Binding-site contacts:
Ligand atom O1B contacts residue THR525 of chain 1.D at 3.1 Å (h-bond).
Ligand atom O2G contacts residue GLY521 of chain 1.D at 2.8 Å.
Ligand atom O2A contacts residue GLY523 of chain 1.D at 3.0 Å.
Ligand atom S1G contacts residue ASN624 of chain 1.D at 2.8 Å (h-bond).
Ligand atom O2B contacts residue LYS524 of chain 1.D at 3.5 Å (salt-bridge).
Ligand atom O3A contacts residue GLY523 of chain 1.D at 3.1 Å (h-bond).
Ligand atom C8 contacts residue ALA685 of chain 1.D at 3.5 Å (hydrophobic).
Ligand atom N3 contacts residue LEU526 of chain 1.D at 3.5 Å.
Ligand atom O1B contacts residue MG1 of chain 1.R at 3.4 Å.
Ligand atom PG contacts residue ARG766 of chain 1.C at 3.7 Å.
Ligand atom O2A contacts residue LEU526 of chain 1.D at 3.2 Å.
Ligand atom O3G contacts residue ARG766 of chain 1.C at 3.5 Å (salt-bridge).
Ligand atom N1 contacts residue ILE479 of chain 1.D at 3.4 Å.
Ligand atom C8 contacts residue GLY521 of chain 1.D at 3.2 Å.
Ligand atom S1G contacts residue GLY521 of chain 1.D at 3.6 Å.
Ligand atom O2B contacts residue PRO520 of chain 1.D at 3.5 Å.
Ligand atom O3B contacts residue MG1 of chain 1.R at 2.5 Å.
Ligand atom O2A contacts residue THR525 of chain 1.D at 3.5 Å (h-bond).
Ligand atom O4' contacts residue ALA685 of chain 1.D at 3.5 Å.
Ligand atom N9 contacts residue GLY684 of chain 1.D at 3.7 Å.
Ligand atom O2B contacts residue GLY521 of chain 1.D at 2.4 Å (h-bond).
Ligand atom PG contacts residue MG1 of chain 1.R at 3.5 Å.
Ligand atom O2A contacts residue LYS524 of chain 1.D at 3.6 Å (salt-bridge).
Ligand atom S1G contacts residue ARG766 of chain 1.C at 2.9 Å (salt-bridge).
Ligand atom O1A contacts residue MG1 of chain 1.R at 2.6 Å.
Ligand atom C4 contacts residue LEU526 of chain 1.D at 3.6 Å (hydrophobic).
Ligand atom O3G contacts residue ARG635 of chain 1.C at 3.0 Å.
Ligand atom O1A contacts residue THR525 of chain 1.D at 2.8 Å (h-bond).
Ligand atom O2B contacts residue CYS522 of chain 1.D at 3.3 Å (h-bond).
Ligand atom O2' contacts residue THR688 of chain 1.D at 3.0 Å (h-bond).
Ligand atom N7 contacts residue CYS522 of chain 1.D at 3.6 Å.
Ligand atom O3A contacts residue LYS524 of chain 1.D at 3.5 Å (salt-bridge).
Ligand atom N7 contacts residue GLY523 of chain 1.D at 3.5 Å (h-bond).
Ligand atom O1B contacts residue LYS524 of chain 1.D at 3.2 Å.
Ligand atom N1 contacts residue GLY480 of chain 1.D at 3.2 Å (h-bond).
Ligand atom PB contacts residue MG1 of chain 1.R at 3.5 Å.
Ligand atom N6 contacts residue GLY480 of chain 1.D at 3.0 Å (h-bond).
Ligand atom C8 contacts residue GLY684 of chain 1.D at 3.4 Å.
Ligand atom C2 contacts residue ASP478 of chain 1.D at 3.7 Å.
Ligand atom O3G contacts residue MG1 of chain 1.R at 3.4 Å.

Sequence of chain 1.D:
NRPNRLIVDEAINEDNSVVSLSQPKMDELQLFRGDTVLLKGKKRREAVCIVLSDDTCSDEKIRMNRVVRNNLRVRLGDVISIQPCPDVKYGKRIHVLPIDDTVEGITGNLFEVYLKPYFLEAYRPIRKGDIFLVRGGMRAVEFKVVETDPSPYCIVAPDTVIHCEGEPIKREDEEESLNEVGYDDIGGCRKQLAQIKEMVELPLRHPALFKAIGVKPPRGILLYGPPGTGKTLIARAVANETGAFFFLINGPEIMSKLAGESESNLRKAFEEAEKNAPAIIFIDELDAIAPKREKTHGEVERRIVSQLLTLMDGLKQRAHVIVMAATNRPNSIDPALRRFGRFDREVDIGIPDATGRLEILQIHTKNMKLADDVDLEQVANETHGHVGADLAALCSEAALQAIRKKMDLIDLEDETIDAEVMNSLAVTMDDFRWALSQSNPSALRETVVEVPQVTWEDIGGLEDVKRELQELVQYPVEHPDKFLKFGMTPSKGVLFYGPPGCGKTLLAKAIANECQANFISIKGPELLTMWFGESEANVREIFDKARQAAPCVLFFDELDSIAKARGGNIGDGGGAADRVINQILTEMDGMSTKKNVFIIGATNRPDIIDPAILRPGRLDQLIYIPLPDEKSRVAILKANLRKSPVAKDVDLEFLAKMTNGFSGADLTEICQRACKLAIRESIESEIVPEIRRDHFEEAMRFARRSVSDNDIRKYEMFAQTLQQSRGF

A small-molecule ligand and the protein it binds are described below.
Small molecule (SMILES): Nc1ncnc2c1ncn2[C@@H]1O[C@H](COP(=O)(O)OP(=O)(O)OP(O)(O)=S)[C@@H](O)[C@H]1O

Sequence of chain 1.C:
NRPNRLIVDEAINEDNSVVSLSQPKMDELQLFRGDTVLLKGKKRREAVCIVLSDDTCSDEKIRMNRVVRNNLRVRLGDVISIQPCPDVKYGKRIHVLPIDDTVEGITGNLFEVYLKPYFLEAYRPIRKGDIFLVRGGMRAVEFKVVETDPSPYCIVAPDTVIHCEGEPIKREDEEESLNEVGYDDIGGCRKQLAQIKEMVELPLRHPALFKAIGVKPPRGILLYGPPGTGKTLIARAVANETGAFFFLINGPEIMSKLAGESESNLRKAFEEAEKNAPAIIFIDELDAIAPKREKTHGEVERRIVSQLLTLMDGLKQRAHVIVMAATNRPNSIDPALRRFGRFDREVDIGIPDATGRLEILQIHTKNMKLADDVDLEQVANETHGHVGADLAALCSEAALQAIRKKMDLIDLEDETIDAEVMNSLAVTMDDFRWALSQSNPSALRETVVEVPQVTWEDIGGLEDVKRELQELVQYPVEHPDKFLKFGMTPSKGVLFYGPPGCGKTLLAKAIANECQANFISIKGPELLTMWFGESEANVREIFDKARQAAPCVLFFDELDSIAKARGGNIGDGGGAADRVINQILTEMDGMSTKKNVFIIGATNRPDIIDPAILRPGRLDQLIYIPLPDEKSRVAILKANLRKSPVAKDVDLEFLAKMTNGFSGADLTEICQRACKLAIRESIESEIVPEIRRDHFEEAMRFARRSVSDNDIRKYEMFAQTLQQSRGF